Sequence of chain 2.A:
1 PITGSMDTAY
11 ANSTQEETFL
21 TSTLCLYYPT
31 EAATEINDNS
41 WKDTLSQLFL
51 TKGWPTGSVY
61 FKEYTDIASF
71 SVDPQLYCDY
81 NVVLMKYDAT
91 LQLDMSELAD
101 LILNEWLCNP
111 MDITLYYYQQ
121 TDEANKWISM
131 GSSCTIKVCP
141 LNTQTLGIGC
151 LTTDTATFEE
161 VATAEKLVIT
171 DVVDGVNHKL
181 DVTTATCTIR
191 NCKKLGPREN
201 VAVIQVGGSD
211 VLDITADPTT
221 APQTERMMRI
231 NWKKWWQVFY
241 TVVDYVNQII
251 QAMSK

Binding-site contacts:
Ligand atom C1 contacts residue ASN12 of chain 2.A at 2.1 Å.
Ligand atom N2 contacts residue ASN12 of chain 2.A at 4.0 Å.
Ligand atom C7 contacts residue ASN12 of chain 2.A at 4.3 Å.
Ligand atom C5 contacts residue ASN12 of chain 2.A at 3.9 Å.
Ligand atom O7 contacts residue ASN12 of chain 2.A at 4.2 Å.
Ligand atom C2 contacts residue ASN12 of chain 2.A at 3.5 Å.
Ligand atom O5 contacts residue ASN12 of chain 2.A at 2.5 Å (h-bond).

A small-molecule ligand and the protein it binds are described below.
Small molecule (SMILES): CC(=O)N[C@H]1[C@H](O[C@H]2[C@H](O)[C@@H](NC(C)=O)CO[C@@H]2CO)O[C@H](CO)[C@@H](O)[C@@H]1O